Sequence of chain 1.C:
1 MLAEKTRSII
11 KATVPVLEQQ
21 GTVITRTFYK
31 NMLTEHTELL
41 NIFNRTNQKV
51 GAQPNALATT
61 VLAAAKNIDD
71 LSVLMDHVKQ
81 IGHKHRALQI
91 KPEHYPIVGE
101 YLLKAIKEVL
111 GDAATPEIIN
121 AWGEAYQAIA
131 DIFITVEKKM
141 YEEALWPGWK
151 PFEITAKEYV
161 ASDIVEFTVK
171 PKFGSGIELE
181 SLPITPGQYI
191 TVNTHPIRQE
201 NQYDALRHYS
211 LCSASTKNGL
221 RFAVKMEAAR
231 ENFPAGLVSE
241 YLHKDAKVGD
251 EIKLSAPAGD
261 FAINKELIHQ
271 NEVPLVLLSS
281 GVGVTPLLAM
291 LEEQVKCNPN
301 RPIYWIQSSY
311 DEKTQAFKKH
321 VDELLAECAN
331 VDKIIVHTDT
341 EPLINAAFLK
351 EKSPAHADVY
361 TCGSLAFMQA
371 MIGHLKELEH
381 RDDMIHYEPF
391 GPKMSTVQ

A small-molecule ligand and the protein it binds are described below.
Small molecule (SMILES): Clc1ccc(COC(Cn2ccnc2)c2ccc(Cl)cc2Cl)cc1

Binding-site contacts:
Ligand atom C21 contacts residue PHE28 of chain 1.C at 3.5 Å (hydrophobic).
Ligand atom O20 contacts residue VAL98 of chain 1.C at 3.3 Å.
Ligand atom CL4 contacts residue GLN53 of chain 1.C at 3.0 Å.
Ligand atom C6 contacts residue HEM1 of chain 1.K at 3.4 Å.
Ligand atom CL4 contacts residue THR60 of chain 1.C at 4.1 Å.
Ligand atom N1 contacts residue TYR29 of chain 1.C at 3.8 Å.
Ligand atom C15 contacts residue THR25 of chain 1.C at 4.1 Å.
Ligand atom C3 contacts residue PHE43 of chain 1.C at 3.8 Å (hydrophobic).
Ligand atom C2 contacts residue TYR126 of chain 1.C at 4.1 Å (hydrophobic).
Ligand atom CL8 contacts residue ILE24 of chain 1.C at 3.6 Å.
Ligand atom C9 contacts residue THR60 of chain 1.C at 4.0 Å.
Ligand atom C3 contacts residue HEM1 of chain 1.K at 2.9 Å.
Ligand atom C7 contacts residue TYR29 of chain 1.C at 3.1 Å (hydrophobic).
Ligand atom CL8 contacts residue THR25 of chain 1.C at 3.4 Å.
Ligand atom C13 contacts residue HEM1 of chain 1.K at 3.9 Å.
Ligand atom N1 contacts residue PHE43 of chain 1.C at 3.9 Å.
Ligand atom CL2 contacts residue THR60 of chain 1.C at 2.9 Å.
Ligand atom CL2 contacts residue VAL61 of chain 1.C at 2.7 Å.
Ligand atom C1 contacts residue HEM1 of chain 1.K at 3.8 Å.
Ligand atom C17 contacts residue PHE28 of chain 1.C at 3.5 Å (hydrophobic).
Ligand atom C6 contacts residue PHE43 of chain 1.C at 3.9 Å (hydrophobic).
Ligand atom C16 contacts residue LEU57 of chain 1.C at 3.6 Å (hydrophobic).
Ligand atom CL2 contacts residue ALA64 of chain 1.C at 4.0 Å.
Ligand atom C19 contacts residue PHE28 of chain 1.C at 3.8 Å (hydrophobic).
Ligand atom C6 contacts residue TYR29 of chain 1.C at 4.1 Å (hydrophobic).
Ligand atom C15 contacts residue LEU57 of chain 1.C at 3.4 Å (hydrophobic).
Ligand atom C7 contacts residue PHE43 of chain 1.C at 3.9 Å (hydrophobic).
Ligand atom N19 contacts residue PHE43 of chain 1.C at 3.8 Å.
Ligand atom C2 contacts residue HEM1 of chain 1.K at 3.2 Å.
Ligand atom C8 contacts residue VAL98 of chain 1.C at 3.9 Å (hydrophobic).
Ligand atom C8 contacts residue HEM1 of chain 1.K at 3.2 Å.
Ligand atom CL8 contacts residue PHE28 of chain 1.C at 4.0 Å.
Ligand atom C11 contacts residue VAL61 of chain 1.C at 3.7 Å (hydrophobic).
Ligand atom C19 contacts residue TYR29 of chain 1.C at 4.0 Å (hydrophobic).
Ligand atom C9 contacts residue VAL61 of chain 1.C at 3.7 Å (hydrophobic).
Ligand atom N1 contacts residue HEM1 of chain 1.K at 4.1 Å.
Ligand atom C17 contacts residue LEU102 of chain 1.C at 3.7 Å (hydrophobic).
Ligand atom CL8 contacts residue LEU57 of chain 1.C at 3.2 Å.
Ligand atom C11 contacts residue THR60 of chain 1.C at 3.6 Å.
Ligand atom N19 contacts residue HEM1 of chain 1.K at 2.3 Å.